Sequence of chain 1.J:
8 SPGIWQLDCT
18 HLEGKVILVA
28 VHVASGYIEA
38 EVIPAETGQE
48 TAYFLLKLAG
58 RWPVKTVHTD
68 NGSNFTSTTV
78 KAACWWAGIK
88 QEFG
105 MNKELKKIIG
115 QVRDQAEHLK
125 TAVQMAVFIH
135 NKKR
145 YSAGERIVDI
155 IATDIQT

Binding-site contacts:
Ligand atom C25 contacts residue TRP83 of chain 1.I at 3.5 Å (hydrophobic).
Ligand atom O07 contacts residue GLU121 of chain 1.J at 3.4 Å (salt-bridge).
Ligand atom C16 contacts residue ALA79 of chain 1.I at 3.4 Å (hydrophobic).
Ligand atom C01 contacts residue HIS122 of chain 1.J at 3.6 Å.
Ligand atom C10 contacts residue THR125 of chain 1.J at 3.3 Å.
Ligand atom C05 contacts residue THR125 of chain 1.J at 3.5 Å.
Ligand atom C15 contacts residue THR76 of chain 1.I at 3.6 Å.
Ligand atom C22 contacts residue MET129 of chain 1.J at 2.8 Å (hydrophobic).
Ligand atom C11 contacts residue THR76 of chain 1.I at 3.2 Å.
Ligand atom C27 contacts residue THR76 of chain 1.I at 3.7 Å.
Ligand atom C21 contacts residue GLN119 of chain 1.J at 3.5 Å.
Ligand atom C16 contacts residue THR76 of chain 1.I at 3.5 Å.
Ligand atom C13 contacts residue LYS48 of chain 1.K at 3.6 Å.
Ligand atom C16 contacts residue ALA80 of chain 1.I at 3.4 Å (hydrophobic).
Ligand atom O06 contacts residue LYS48 of chain 1.K at 2.5 Å (salt-bridge).
Ligand atom C02 contacts residue LYS48 of chain 1.K at 3.5 Å.
Ligand atom O07 contacts residue THR125 of chain 1.J at 2.6 Å (h-bond).
Ligand atom C15 contacts residue ALA79 of chain 1.I at 3.6 Å (hydrophobic).
Ligand atom C24 contacts residue MET129 of chain 1.J at 3.1 Å (hydrophobic).
Ligand atom C04 contacts residue THR125 of chain 1.J at 3.7 Å.
Ligand atom C01 contacts residue GLU121 of chain 1.J at 3.5 Å.
Ligand atom C03 contacts residue LYS48 of chain 1.K at 3.4 Å.
Ligand atom O26 contacts residue ALA79 of chain 1.I at 3.7 Å.
Ligand atom O08 contacts residue THR125 of chain 1.J at 3.3 Å (h-bond).
Ligand atom C21 contacts residue MET129 of chain 1.J at 3.7 Å (hydrophobic).
Ligand atom C25 contacts residue LEU53 of chain 1.I at 3.7 Å (hydrophobic).
Ligand atom C27 contacts residue LYS48 of chain 1.K at 3.7 Å.
Ligand atom C28 contacts residue THR76 of chain 1.I at 3.7 Å.
Ligand atom C22 contacts residue ILE50 of chain 1.K at 3.7 Å (hydrophobic).
Ligand atom C23 contacts residue ILE50 of chain 1.K at 3.6 Å (hydrophobic).
Ligand atom C21 contacts residue ALA120 of chain 1.J at 3.6 Å (hydrophobic).
Ligand atom N20 contacts residue LYS48 of chain 1.K at 3.2 Å (salt-bridge).
Ligand atom O06 contacts residue GLU121 of chain 1.J at 2.9 Å (salt-bridge).
Ligand atom C23 contacts residue MET129 of chain 1.J at 3.1 Å (hydrophobic).
Ligand atom C05 contacts residue GLU121 of chain 1.J at 3.5 Å.
Ligand atom O26 contacts residue ALA80 of chain 1.I at 3.3 Å.
Ligand atom C05 contacts residue LYS48 of chain 1.K at 3.6 Å.
Ligand atom C09 contacts residue THR125 of chain 1.J at 3.7 Å.
Ligand atom C24 contacts residue TRP83 of chain 1.I at 3.5 Å (hydrophobic).
Ligand atom O07 contacts residue HIS122 of chain 1.J at 3.1 Å (h-bond).

Sequence of chain 1.I:
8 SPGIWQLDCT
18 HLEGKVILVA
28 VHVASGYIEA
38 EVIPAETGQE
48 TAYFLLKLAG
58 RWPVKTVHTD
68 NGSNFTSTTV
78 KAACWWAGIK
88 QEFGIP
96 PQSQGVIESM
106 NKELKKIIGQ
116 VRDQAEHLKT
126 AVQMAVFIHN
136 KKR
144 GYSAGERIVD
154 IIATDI

This small molecule binds to this protein.
Small molecule (SMILES): Cc1nc2ccccc2c(-c2ccc3c4c(ccnc24)CCO3)c1[C@H](OC(C)(C)C)C(=O)O

Sequence of chain 1.K:
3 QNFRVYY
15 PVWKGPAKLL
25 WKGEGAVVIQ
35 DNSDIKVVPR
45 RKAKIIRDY